This protein binds this small molecule.
Small molecule (SMILES): COc1ccc2[nH]cc(CC(=O)O)c2c1

Binding-site contacts:
Ligand atom CAO contacts residue HIS133 of chain 2.B at 3.9 Å.
Ligand atom CAE contacts residue HIS259 of chain 2.B at 4.3 Å.
Ligand atom CAM contacts residue LEU263 of chain 2.B at 3.9 Å (hydrophobic).
Ligand atom CAK contacts residue HIS133 of chain 2.B at 4.1 Å.
Ligand atom CAF contacts residue GLN96 of chain 2.B at 4.1 Å.
Ligand atom OAC contacts residue LEU263 of chain 2.B at 3.9 Å.
Ligand atom CAL contacts residue TYR137 of chain 2.B at 4.0 Å (hydrophobic).
Ligand atom CAF contacts residue LEU263 of chain 2.B at 4.2 Å (hydrophobic).
Ligand atom CAL contacts residue HIS259 of chain 2.B at 3.0 Å.
Ligand atom CAA contacts residue HIS133 of chain 2.B at 4.3 Å.
Ligand atom CAN contacts residue LEU263 of chain 2.B at 3.9 Å (hydrophobic).
Ligand atom CAM contacts residue HIS133 of chain 2.B at 4.1 Å.
Ligand atom CAG contacts residue HIS259 of chain 2.B at 3.5 Å.
Ligand atom CAE contacts residue LEU263 of chain 2.B at 3.9 Å (hydrophobic).
Ligand atom OAC contacts residue HIS133 of chain 2.B at 3.7 Å.
Ligand atom CAA contacts residue ILE136 of chain 2.B at 3.9 Å (hydrophobic).
Ligand atom CAA contacts residue TYR137 of chain 2.B at 3.3 Å (hydrophobic).
Ligand atom CAA contacts residue SER99 of chain 2.B at 3.2 Å.
Ligand atom CAD contacts residue GLN96 of chain 2.B at 4.2 Å.
Ligand atom CAN contacts residue GLN96 of chain 2.B at 3.5 Å.
Ligand atom OAJ contacts residue HIS133 of chain 2.B at 3.9 Å.
Ligand atom OAJ contacts residue SER99 of chain 2.B at 4.2 Å.
Ligand atom CAL contacts residue HIS133 of chain 2.B at 4.0 Å.
Ligand atom CAD contacts residue HIS259 of chain 2.B at 3.5 Å.
Ligand atom CAG contacts residue HIS133 of chain 2.B at 3.1 Å.
Ligand atom CAK contacts residue LEU263 of chain 2.B at 4.4 Å (hydrophobic).
Ligand atom NAI contacts residue LEU263 of chain 2.B at 3.9 Å.
Ligand atom CAO contacts residue HIS259 of chain 2.B at 4.3 Å.
Ligand atom CAE contacts residue PHE92 of chain 2.B at 4.0 Å (hydrophobic).
Ligand atom CAG contacts residue LEU263 of chain 2.B at 4.1 Å (hydrophobic).
Ligand atom NAI contacts residue GLN96 of chain 2.B at 3.0 Å (h-bond).
Ligand atom CAH contacts residue HIS133 of chain 2.B at 3.5 Å.
Ligand atom CAA contacts residue HIS259 of chain 2.B at 4.4 Å.
Ligand atom OAJ contacts residue HIS259 of chain 2.B at 3.0 Å (h-bond).
Ligand atom CAO contacts residue LEU263 of chain 2.B at 3.7 Å (hydrophobic).
Ligand atom OAJ contacts residue TYR137 of chain 2.B at 2.8 Å (h-bond).
Ligand atom CAE contacts residue GLN96 of chain 2.B at 3.3 Å.
Ligand atom CAL contacts residue SER99 of chain 2.B at 4.5 Å.

Sequence of chain 2.B:
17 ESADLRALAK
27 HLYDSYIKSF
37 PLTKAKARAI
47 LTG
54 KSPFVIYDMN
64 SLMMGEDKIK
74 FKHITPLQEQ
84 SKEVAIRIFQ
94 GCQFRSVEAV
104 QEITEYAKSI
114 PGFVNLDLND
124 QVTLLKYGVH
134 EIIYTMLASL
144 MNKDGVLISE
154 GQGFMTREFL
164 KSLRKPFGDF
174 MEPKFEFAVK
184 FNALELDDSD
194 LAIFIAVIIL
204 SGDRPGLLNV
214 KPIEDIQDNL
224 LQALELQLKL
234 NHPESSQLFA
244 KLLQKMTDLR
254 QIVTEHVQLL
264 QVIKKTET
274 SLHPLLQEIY